Binding-site contacts:
Ligand atom O2 contacts residue LYS176 of chain 1.I at 3.5 Å (salt-bridge).
Ligand atom C4 contacts residue GLU195 of chain 1.E at 4.1 Å.
Ligand atom C5 contacts residue ASN212 of chain 1.E at 3.8 Å.
Ligand atom O6 contacts residue VAL193 of chain 1.E at 3.8 Å.
Ligand atom N2 contacts residue THR213 of chain 1.E at 3.4 Å.
Ligand atom O3 contacts residue GLU195 of chain 1.E at 3.7 Å.
Ligand atom C6 contacts residue VAL193 of chain 1.E at 4.0 Å (hydrophobic).
Ligand atom C7 contacts residue THR213 of chain 1.E at 4.0 Å.
Ligand atom C4 contacts residue CYS194 of chain 1.E at 3.9 Å (hydrophobic).
Ligand atom C3 contacts residue ASN212 of chain 1.E at 3.9 Å.
Ligand atom C4 contacts residue VAL193 of chain 1.E at 4.1 Å (hydrophobic).
Ligand atom N2 contacts residue ASN212 of chain 1.E at 2.9 Å (h-bond).
Ligand atom C5 contacts residue VAL193 of chain 1.E at 3.8 Å (hydrophobic).
Ligand atom C8 contacts residue ASN212 of chain 1.E at 3.7 Å.
Ligand atom O5 contacts residue ASN212 of chain 1.E at 2.5 Å (h-bond).
Ligand atom C3 contacts residue GLU195 of chain 1.E at 4.4 Å.
Ligand atom C4 contacts residue ASN212 of chain 1.E at 4.3 Å.
Ligand atom C2 contacts residue THR213 of chain 1.E at 4.5 Å.
Ligand atom C1 contacts residue ASN212 of chain 1.E at 1.5 Å.
Ligand atom O7 contacts residue ASN212 of chain 1.E at 3.4 Å (h-bond).
Ligand atom O4 contacts residue GLN196 of chain 1.E at 4.0 Å.
Ligand atom O7 contacts residue LYS176 of chain 1.I at 4.4 Å.
Ligand atom C2 contacts residue ASN212 of chain 1.E at 2.5 Å.
Ligand atom C3 contacts residue VAL193 of chain 1.E at 4.1 Å (hydrophobic).
Ligand atom C7 contacts residue ASN212 of chain 1.E at 3.3 Å.
Ligand atom O4 contacts residue GLU195 of chain 1.E at 4.1 Å.
Ligand atom C8 contacts residue THR213 of chain 1.E at 3.7 Å.

A protein and the small-molecule ligand that binds it are described below.
Small molecule (SMILES): CC(=O)N[C@H]1[C@H](O[C@H]2[C@H](O)[C@@H](NC(C)=O)CO[C@@H]2CO[C@@H]2O[C@@H](C)[C@@H](O)[C@@H](O)[C@@H]2O)O[C@H](CO)[C@@H](O)[C@@H]1O

Sequence of chain 1.E:
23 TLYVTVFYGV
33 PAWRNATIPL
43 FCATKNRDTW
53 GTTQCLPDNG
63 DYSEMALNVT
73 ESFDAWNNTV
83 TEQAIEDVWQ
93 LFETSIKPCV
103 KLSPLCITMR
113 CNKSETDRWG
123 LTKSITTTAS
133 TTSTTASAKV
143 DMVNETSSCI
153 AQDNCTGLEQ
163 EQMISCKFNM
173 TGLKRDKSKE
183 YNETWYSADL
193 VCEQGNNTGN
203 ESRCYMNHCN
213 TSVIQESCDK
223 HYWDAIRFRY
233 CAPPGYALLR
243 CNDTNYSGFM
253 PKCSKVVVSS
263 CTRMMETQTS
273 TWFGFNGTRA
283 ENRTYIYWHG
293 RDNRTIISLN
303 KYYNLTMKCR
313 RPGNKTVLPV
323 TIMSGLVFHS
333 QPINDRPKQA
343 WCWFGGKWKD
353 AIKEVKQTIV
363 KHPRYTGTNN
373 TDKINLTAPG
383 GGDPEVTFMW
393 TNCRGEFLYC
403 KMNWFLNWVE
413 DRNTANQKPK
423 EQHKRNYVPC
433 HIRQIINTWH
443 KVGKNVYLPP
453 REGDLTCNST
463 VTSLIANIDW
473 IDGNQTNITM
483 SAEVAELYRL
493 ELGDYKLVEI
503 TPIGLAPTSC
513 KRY

Sequence of chain 1.I:
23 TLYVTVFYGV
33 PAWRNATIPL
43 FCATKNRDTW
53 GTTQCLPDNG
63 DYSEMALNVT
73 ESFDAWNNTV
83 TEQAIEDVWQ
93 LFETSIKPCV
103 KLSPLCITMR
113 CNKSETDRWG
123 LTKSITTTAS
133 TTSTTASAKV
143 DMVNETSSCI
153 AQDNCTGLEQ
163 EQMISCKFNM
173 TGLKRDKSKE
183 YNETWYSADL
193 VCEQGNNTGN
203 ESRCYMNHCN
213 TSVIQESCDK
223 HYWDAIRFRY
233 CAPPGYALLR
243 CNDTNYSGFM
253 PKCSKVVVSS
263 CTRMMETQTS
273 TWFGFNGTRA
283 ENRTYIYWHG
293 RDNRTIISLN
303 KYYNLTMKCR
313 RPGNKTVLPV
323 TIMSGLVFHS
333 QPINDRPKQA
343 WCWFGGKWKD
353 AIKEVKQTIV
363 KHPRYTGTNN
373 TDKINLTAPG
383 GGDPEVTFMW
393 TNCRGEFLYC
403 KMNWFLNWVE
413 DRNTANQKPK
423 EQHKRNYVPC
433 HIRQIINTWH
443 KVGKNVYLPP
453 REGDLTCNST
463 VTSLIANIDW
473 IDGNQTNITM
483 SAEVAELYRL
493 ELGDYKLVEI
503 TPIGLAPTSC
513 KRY